Binding-site contacts:
Ligand atom N2 contacts residue GLN255 of chain 1.E at 3.8 Å.
Ligand atom C8 contacts residue VAL294 of chain 1.E at 4.3 Å (hydrophobic).
Ligand atom C7 contacts residue SER295 of chain 1.E at 4.2 Å.
Ligand atom C1 contacts residue ASN257 of chain 1.E at 1.5 Å.
Ligand atom O7 contacts residue ASN257 of chain 1.E at 3.9 Å.
Ligand atom C8 contacts residue ASN293 of chain 1.E at 3.3 Å.
Ligand atom C8 contacts residue ASN257 of chain 1.E at 4.1 Å.
Ligand atom C2 contacts residue ASN257 of chain 1.E at 2.5 Å.
Ligand atom C3 contacts residue ASN257 of chain 1.E at 3.9 Å.
Ligand atom C1 contacts residue GLN255 of chain 1.E at 3.6 Å.
Ligand atom C8 contacts residue GLN255 of chain 1.E at 3.7 Å.
Ligand atom C4 contacts residue ASN257 of chain 1.E at 4.4 Å.
Ligand atom C6 contacts residue ARG404 of chain 1.E at 4.1 Å.
Ligand atom C1 contacts residue ARG404 of chain 1.E at 4.0 Å.
Ligand atom N2 contacts residue ASN257 of chain 1.E at 2.9 Å (h-bond).
Ligand atom O5 contacts residue ASN257 of chain 1.E at 2.5 Å (h-bond).
Ligand atom C7 contacts residue ASN257 of chain 1.E at 3.6 Å.
Ligand atom C5 contacts residue ASN257 of chain 1.E at 3.8 Å.
Ligand atom C8 contacts residue SER295 of chain 1.E at 3.5 Å.
Ligand atom C5 contacts residue ARG404 of chain 1.E at 4.2 Å.
Ligand atom O5 contacts residue ARG404 of chain 1.E at 3.2 Å (salt-bridge).
Ligand atom C2 contacts residue GLN255 of chain 1.E at 4.1 Å.
Ligand atom C7 contacts residue ASN293 of chain 1.E at 4.3 Å.
Ligand atom O7 contacts residue ASN293 of chain 1.E at 4.1 Å.
Ligand atom C3 contacts residue GLN255 of chain 1.E at 4.1 Å.

Sequence of chain 1.E:
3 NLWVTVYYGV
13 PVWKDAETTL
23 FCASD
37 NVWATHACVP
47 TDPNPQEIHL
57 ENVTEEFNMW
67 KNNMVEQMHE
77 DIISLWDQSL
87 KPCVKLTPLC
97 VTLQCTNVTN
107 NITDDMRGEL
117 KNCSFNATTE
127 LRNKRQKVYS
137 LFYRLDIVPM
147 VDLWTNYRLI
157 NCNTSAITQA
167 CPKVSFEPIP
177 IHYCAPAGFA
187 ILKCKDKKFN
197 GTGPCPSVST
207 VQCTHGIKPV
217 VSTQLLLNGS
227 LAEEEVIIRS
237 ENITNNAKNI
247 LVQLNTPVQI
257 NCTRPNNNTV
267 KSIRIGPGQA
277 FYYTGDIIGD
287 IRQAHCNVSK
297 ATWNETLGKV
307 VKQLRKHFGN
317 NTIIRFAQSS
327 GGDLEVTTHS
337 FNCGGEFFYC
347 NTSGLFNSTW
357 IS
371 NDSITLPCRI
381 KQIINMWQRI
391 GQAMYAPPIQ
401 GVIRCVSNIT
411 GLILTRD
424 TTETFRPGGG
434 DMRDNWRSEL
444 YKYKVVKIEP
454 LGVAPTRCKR

A small-molecule ligand and the protein it binds are described below.
Small molecule (SMILES): CC(=O)N[C@@H]1[C@@H](O)[C@H](O)[C@@H](CO)O[C@H]1O